A small-molecule ligand and the protein it binds are described below.
Small molecule (SMILES): CC(=O)N[C@@H]1[C@@H](O)[C@H](O)[C@@H](CO)O[C@H]1O

Binding-site contacts:
Ligand atom C8 contacts residue ILE1130 of chain 1.A at 4.5 Å (hydrophobic).
Ligand atom C8 contacts residue GLY1131 of chain 1.A at 3.5 Å.
Ligand atom C7 contacts residue ASN709 of chain 1.A at 3.4 Å.
Ligand atom C2 contacts residue ASN709 of chain 1.A at 2.6 Å.
Ligand atom N2 contacts residue ASN709 of chain 1.A at 3.1 Å (h-bond).
Ligand atom C2 contacts residue ASP796 of chain 1.B at 4.1 Å.
Ligand atom O7 contacts residue ASN709 of chain 1.A at 3.3 Å (h-bond).
Ligand atom O5 contacts residue ASN709 of chain 1.A at 2.2 Å (h-bond).
Ligand atom C3 contacts residue ASN709 of chain 1.A at 3.8 Å.
Ligand atom O7 contacts residue ASP796 of chain 1.B at 3.7 Å.
Ligand atom C1 contacts residue ASP796 of chain 1.B at 3.5 Å.
Ligand atom C5 contacts residue ASN709 of chain 1.A at 3.6 Å.
Ligand atom O5 contacts residue ASP796 of chain 1.B at 3.6 Å (salt-bridge).
Ligand atom C1 contacts residue ASN709 of chain 1.A at 1.4 Å.
Ligand atom C4 contacts residue ASN709 of chain 1.A at 4.2 Å.

Sequence of chain 1.B:
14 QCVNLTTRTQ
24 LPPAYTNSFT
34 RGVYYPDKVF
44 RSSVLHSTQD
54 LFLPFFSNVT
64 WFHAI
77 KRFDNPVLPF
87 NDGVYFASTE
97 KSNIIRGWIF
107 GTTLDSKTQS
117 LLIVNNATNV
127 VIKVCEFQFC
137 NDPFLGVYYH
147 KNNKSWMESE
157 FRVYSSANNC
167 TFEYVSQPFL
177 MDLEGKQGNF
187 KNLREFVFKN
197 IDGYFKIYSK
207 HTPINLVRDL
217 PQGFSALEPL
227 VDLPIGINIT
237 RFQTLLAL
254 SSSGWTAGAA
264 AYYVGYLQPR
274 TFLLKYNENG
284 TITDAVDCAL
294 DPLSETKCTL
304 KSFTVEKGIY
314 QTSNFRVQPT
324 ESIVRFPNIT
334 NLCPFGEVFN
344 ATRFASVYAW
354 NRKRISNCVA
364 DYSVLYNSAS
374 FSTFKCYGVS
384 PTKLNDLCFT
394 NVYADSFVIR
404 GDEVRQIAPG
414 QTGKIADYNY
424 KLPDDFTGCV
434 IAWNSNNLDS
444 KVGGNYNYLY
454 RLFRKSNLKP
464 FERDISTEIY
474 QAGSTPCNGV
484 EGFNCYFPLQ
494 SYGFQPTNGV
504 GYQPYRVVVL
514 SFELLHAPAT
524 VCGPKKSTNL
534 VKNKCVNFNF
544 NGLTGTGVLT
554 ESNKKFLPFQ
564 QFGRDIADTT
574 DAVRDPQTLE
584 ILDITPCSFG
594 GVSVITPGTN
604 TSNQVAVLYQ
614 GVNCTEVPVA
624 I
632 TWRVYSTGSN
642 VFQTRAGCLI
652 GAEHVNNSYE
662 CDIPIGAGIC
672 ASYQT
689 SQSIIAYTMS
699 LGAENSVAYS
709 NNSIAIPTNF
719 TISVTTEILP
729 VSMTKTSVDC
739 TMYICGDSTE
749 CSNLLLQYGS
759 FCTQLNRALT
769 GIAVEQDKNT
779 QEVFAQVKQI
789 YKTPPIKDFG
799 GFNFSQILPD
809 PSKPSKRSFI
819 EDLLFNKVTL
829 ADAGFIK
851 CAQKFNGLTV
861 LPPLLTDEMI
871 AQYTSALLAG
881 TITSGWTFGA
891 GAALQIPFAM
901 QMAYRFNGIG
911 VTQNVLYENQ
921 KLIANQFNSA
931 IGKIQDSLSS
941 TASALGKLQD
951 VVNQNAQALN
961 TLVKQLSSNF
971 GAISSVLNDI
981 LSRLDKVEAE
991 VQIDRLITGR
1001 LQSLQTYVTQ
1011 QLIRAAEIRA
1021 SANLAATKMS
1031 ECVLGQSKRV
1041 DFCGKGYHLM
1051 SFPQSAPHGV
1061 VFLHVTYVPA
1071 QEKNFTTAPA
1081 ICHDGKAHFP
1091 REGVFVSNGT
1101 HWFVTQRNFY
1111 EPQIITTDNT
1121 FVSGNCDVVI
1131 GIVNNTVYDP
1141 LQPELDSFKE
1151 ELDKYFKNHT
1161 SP

Sequence of chain 1.A:
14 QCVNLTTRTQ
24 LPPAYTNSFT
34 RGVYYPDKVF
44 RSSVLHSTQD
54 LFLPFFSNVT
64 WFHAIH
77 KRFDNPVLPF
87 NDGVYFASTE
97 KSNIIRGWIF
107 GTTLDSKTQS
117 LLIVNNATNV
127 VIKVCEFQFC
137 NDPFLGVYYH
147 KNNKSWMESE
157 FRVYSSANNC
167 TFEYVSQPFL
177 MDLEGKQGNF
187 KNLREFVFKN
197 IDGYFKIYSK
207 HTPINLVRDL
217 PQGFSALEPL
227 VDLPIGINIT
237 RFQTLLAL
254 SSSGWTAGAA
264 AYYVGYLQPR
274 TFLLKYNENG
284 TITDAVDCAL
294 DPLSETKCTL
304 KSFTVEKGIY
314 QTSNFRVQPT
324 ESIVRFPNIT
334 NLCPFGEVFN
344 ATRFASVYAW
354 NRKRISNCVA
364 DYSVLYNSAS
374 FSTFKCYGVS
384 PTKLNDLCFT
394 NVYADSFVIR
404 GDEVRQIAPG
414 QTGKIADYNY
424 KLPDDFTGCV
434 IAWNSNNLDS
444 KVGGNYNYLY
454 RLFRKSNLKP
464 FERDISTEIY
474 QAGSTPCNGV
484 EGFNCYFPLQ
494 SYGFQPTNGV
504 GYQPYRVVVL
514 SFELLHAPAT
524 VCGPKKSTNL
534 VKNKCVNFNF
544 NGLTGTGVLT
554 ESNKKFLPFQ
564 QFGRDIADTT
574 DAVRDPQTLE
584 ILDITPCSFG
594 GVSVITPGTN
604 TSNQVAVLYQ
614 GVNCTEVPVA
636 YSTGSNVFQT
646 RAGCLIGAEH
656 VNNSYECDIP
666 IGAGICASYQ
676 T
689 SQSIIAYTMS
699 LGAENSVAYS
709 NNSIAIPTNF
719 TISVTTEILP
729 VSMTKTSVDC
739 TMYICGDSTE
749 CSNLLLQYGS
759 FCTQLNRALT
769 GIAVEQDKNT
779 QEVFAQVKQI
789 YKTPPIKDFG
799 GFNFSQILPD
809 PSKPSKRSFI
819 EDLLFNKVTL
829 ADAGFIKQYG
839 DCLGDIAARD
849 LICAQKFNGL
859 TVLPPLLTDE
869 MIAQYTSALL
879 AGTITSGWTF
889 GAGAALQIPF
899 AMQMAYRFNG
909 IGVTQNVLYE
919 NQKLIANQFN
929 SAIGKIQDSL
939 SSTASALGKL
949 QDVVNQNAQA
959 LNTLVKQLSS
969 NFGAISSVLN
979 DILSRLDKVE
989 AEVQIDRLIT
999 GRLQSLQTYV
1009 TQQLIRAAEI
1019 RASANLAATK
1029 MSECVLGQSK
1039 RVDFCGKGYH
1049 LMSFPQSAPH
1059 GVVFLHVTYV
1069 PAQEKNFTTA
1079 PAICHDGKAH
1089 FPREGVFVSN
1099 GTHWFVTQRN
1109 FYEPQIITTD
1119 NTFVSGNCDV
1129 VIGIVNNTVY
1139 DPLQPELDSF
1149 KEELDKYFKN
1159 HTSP